Binding-site contacts:
Ligand atom C5' contacts residue THR243 of chain 1.A at 3.1 Å.
Ligand atom C4' contacts residue THR243 of chain 1.A at 3.9 Å.
Ligand atom O1A contacts residue GLY240 of chain 1.A at 3.1 Å.
Ligand atom O3B contacts residue THR242 of chain 1.A at 3.8 Å.
Ligand atom N9 contacts residue ILE420 of chain 1.A at 3.8 Å.
Ligand atom C2 contacts residue ILE209 of chain 1.A at 3.6 Å (hydrophobic).
Ligand atom O2G contacts residue PRO237 of chain 1.A at 2.5 Å (h-bond).
Ligand atom C4' contacts residue ASP417 of chain 1.A at 4.0 Å.
Ligand atom S1G contacts residue PRO237 of chain 1.A at 3.6 Å (h-bond).
Ligand atom N6 contacts residue TYR210 of chain 1.A at 3.1 Å (h-bond).
Ligand atom O5' contacts residue THR243 of chain 1.A at 3.1 Å (h-bond).
Ligand atom C1' contacts residue ILE420 of chain 1.A at 3.4 Å (hydrophobic).
Ligand atom O4' contacts residue ASP417 of chain 1.A at 3.9 Å.
Ligand atom N6 contacts residue ARG212 of chain 1.A at 3.8 Å.
Ligand atom PA contacts residue GLY240 of chain 1.A at 3.7 Å.
Ligand atom PG contacts residue PRO237 of chain 1.A at 3.2 Å.
Ligand atom O2A contacts residue THR243 of chain 1.A at 3.4 Å (h-bond).
Ligand atom C3' contacts residue THR243 of chain 1.A at 3.5 Å.
Ligand atom O2G contacts residue GLY240 of chain 1.A at 3.8 Å.
Ligand atom O1A contacts residue PRO237 of chain 1.A at 4.1 Å.
Ligand atom O2A contacts residue GLY240 of chain 1.A at 3.7 Å.
Ligand atom C5' contacts residue ASP417 of chain 1.A at 3.8 Å.
Ligand atom N1 contacts residue TYR210 of chain 1.A at 3.1 Å (h-bond).
Ligand atom PG contacts residue LYS241 of chain 1.A at 4.0 Å.
Ligand atom C2 contacts residue TYR210 of chain 1.A at 3.8 Å (hydrophobic).
Ligand atom N1 contacts residue ILE209 of chain 1.A at 3.0 Å.
Ligand atom O5' contacts residue GLY240 of chain 1.A at 4.0 Å.
Ligand atom O2A contacts residue THR242 of chain 1.A at 3.2 Å.
Ligand atom C2' contacts residue THR243 of chain 1.A at 3.5 Å.
Ligand atom O3G contacts residue PRO237 of chain 1.A at 3.2 Å (h-bond).
Ligand atom O4' contacts residue ILE420 of chain 1.A at 3.6 Å.
Ligand atom O2G contacts residue LYS241 of chain 1.A at 2.9 Å (salt-bridge).
Ligand atom O1A contacts residue ASP417 of chain 1.A at 4.0 Å.
Ligand atom PA contacts residue THR243 of chain 1.A at 3.8 Å.
Ligand atom S1G contacts residue LYS241 of chain 1.A at 4.0 Å.
Ligand atom N6 contacts residue ILE209 of chain 1.A at 3.7 Å.
Ligand atom C6 contacts residue ILE209 of chain 1.A at 3.5 Å (hydrophobic).
Ligand atom C6 contacts residue TYR210 of chain 1.A at 4.0 Å (hydrophobic).
Ligand atom C5' contacts residue GLY240 of chain 1.A at 3.6 Å.
Ligand atom O2B contacts residue THR242 of chain 1.A at 3.5 Å.

Sequence of chain 1.A:
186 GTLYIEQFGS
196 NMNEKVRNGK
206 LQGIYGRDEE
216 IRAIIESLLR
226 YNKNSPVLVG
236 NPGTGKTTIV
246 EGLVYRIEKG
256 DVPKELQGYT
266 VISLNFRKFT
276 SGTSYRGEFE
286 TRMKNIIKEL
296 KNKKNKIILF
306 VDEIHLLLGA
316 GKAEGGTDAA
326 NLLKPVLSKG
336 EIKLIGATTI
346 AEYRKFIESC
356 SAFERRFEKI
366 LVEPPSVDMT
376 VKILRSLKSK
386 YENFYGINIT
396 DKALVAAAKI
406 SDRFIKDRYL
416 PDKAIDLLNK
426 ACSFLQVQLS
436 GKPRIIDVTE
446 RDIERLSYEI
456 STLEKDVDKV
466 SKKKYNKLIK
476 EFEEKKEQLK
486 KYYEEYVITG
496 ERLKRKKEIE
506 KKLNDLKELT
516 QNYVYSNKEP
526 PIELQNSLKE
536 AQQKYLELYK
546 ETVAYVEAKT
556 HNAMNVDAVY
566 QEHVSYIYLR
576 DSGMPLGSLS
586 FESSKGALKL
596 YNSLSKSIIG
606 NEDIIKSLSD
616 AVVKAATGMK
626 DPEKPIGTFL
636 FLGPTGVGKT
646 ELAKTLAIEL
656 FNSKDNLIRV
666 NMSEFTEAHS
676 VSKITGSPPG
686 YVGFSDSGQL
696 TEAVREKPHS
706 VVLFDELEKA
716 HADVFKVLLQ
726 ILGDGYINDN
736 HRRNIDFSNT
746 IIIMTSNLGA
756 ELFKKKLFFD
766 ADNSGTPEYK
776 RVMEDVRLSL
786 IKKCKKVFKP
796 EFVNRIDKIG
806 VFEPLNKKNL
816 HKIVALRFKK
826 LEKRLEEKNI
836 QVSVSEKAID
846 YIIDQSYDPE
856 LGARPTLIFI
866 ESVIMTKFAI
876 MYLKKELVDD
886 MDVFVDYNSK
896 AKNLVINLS

A small-molecule ligand and the protein it binds are described below.
Small molecule (SMILES): Nc1ncnc2c1ncn2[C@@H]1O[C@H](COP(=O)(O)OP(=O)(O)OP(O)(O)=S)[C@@H](O)[C@H]1O